Sequence of chain 24.D:
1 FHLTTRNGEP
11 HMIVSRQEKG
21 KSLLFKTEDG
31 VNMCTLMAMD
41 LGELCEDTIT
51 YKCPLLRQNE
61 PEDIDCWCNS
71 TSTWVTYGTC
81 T

Binding-site contacts:
Ligand atom O3 contacts residue BMA1 of chain 24.V at 1.1 Å.
Ligand atom C2 contacts residue HIS2 of chain 24.D at 4.5 Å.
Ligand atom C3 contacts residue NAG1 of chain 24.T at 4.1 Å.
Ligand atom O4 contacts residue BMA1 of chain 24.V at 4.0 Å.
Ligand atom C4 contacts residue BMA1 of chain 24.V at 3.6 Å.
Ligand atom C5 contacts residue NAG1 of chain 24.T at 3.8 Å.
Ligand atom C2 contacts residue NAG1 of chain 24.T at 2.9 Å.
Ligand atom O2 contacts residue NAG1 of chain 24.T at 3.4 Å (h-bond).
Ligand atom C3 contacts residue BMA1 of chain 24.V at 2.5 Å.
Ligand atom O2 contacts residue HIS2 of chain 24.D at 3.4 Å (h-bond).
Ligand atom O5 contacts residue NAG1 of chain 24.T at 2.5 Å (h-bond).
Ligand atom C2 contacts residue BMA1 of chain 24.V at 3.2 Å.
Ligand atom O6 contacts residue NAG1 of chain 24.T at 4.5 Å.
Ligand atom C1 contacts residue NAG1 of chain 24.T at 1.7 Å.
Ligand atom O2 contacts residue BMA1 of chain 24.V at 3.0 Å (h-bond).

This protein binds this small molecule.
Small molecule (SMILES): OC[C@H]1O[C@@H](O)[C@@H](O)[C@@H](O)[C@@H]1O